The small molecule below binds the protein below.
Small molecule (SMILES): CC(=O)N[C@H]1[C@H](O[C@H]2[C@H](O)[C@@H](NC(C)=O)CO[C@@H]2CO[C@@H]2O[C@@H](C)[C@@H](O)[C@@H](O)[C@@H]2O)O[C@H](CO)[C@@H](O)[C@@H]1O

Binding-site contacts:
Ligand atom C5 contacts residue ASN154 of chain 2.C at 3.7 Å.
Ligand atom C6 contacts residue ASN154 of chain 2.C at 3.8 Å.
Ligand atom O7 contacts residue GLU155 of chain 2.C at 3.8 Å.
Ligand atom O7 contacts residue ASN154 of chain 2.C at 3.2 Å (h-bond).
Ligand atom C3 contacts residue ASN154 of chain 2.C at 3.8 Å.
Ligand atom C1 contacts residue ASN154 of chain 2.C at 1.4 Å.
Ligand atom C8 contacts residue GLU155 of chain 2.C at 3.6 Å.
Ligand atom N2 contacts residue ASN154 of chain 2.C at 2.8 Å (h-bond).
Ligand atom C2 contacts residue ASN154 of chain 2.C at 2.4 Å.
Ligand atom C7 contacts residue GLU155 of chain 2.C at 4.2 Å.
Ligand atom C4 contacts residue ASN154 of chain 2.C at 4.3 Å.
Ligand atom C8 contacts residue ASN154 of chain 2.C at 3.6 Å.
Ligand atom C7 contacts residue ASN154 of chain 2.C at 3.4 Å.
Ligand atom C5 contacts residue ASN154 of chain 2.C at 4.3 Å.
Ligand atom O5 contacts residue ASN154 of chain 2.C at 2.4 Å (h-bond).

Sequence of chain 2.C:
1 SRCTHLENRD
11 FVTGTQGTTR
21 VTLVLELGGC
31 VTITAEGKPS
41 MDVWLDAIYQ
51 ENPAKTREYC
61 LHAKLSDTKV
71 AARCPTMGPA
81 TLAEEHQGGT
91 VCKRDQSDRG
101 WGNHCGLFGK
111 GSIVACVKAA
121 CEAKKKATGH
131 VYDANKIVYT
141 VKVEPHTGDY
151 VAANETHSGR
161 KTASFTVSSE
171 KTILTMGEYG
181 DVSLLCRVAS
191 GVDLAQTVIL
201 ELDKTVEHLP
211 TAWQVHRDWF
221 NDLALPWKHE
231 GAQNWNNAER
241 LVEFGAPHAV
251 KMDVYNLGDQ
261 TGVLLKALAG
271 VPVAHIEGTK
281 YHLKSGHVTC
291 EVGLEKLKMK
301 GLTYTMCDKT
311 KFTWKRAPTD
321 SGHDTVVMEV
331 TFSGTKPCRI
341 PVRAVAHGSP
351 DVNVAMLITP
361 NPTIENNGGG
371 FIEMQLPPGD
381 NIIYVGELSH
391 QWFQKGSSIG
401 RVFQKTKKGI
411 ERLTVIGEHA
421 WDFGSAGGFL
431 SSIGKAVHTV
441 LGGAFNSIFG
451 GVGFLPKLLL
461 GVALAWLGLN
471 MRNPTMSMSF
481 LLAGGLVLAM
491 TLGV